Binding-site contacts:
Ligand atom O16 contacts residue TYR307 of chain 1.A at 4.2 Å.
Ligand atom C43 contacts residue TRP78 of chain 3.A at 4.0 Å (hydrophobic).
Ligand atom C34 contacts residue CYS100 of chain 3.A at 4.3 Å (hydrophobic).
Ligand atom C31 contacts residue CYS100 of chain 3.A at 4.4 Å (hydrophobic).
Ligand atom C34 contacts residue TYR307 of chain 1.A at 4.2 Å (hydrophobic).
Ligand atom C22 contacts residue TYR307 of chain 1.A at 4.0 Å (hydrophobic).
Ligand atom C40 contacts residue CYS100 of chain 3.A at 4.3 Å (hydrophobic).
Ligand atom C43 contacts residue PHE77 of chain 3.A at 4.4 Å (hydrophobic).
Ligand atom O16 contacts residue LYS102 of chain 3.A at 4.4 Å.
Ligand atom C25 contacts residue TYR307 of chain 1.A at 4.5 Å (hydrophobic).
Ligand atom C40 contacts residue PHE77 of chain 3.A at 4.4 Å (hydrophobic).
Ligand atom C37 contacts residue CYS100 of chain 3.A at 3.7 Å (hydrophobic).
Ligand atom C18 contacts residue TYR307 of chain 1.A at 4.4 Å (hydrophobic).
Ligand atom C28 contacts residue TYR307 of chain 1.A at 4.2 Å (hydrophobic).
Ligand atom C19 contacts residue TYR307 of chain 1.A at 4.4 Å (hydrophobic).

Sequence of chain 3.A:
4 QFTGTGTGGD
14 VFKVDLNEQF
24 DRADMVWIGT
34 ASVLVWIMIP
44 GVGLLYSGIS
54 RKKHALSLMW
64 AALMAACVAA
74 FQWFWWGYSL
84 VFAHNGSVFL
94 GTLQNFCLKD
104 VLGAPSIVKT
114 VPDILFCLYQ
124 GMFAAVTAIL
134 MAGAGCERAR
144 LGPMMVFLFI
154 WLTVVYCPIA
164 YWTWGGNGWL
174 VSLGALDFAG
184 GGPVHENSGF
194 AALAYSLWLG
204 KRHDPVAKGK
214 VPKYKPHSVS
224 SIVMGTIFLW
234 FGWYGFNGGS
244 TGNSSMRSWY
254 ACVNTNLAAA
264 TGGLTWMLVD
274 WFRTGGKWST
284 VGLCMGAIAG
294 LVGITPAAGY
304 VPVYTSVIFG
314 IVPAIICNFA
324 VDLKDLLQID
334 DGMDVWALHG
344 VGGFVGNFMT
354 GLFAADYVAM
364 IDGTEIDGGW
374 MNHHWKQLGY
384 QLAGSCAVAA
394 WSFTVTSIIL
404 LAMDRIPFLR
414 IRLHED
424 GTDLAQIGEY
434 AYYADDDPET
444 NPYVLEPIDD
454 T

A protein and the small-molecule ligand that binds it are described below.
Small molecule (SMILES): CCCCCCCCCCO[C@@H]1O[C@H](CO)[C@@H](O[C@H]2O[C@H](CO)[C@@H](O)[C@H](O)[C@H]2O)[C@H](O)[C@H]1O

Sequence of chain 1.A:
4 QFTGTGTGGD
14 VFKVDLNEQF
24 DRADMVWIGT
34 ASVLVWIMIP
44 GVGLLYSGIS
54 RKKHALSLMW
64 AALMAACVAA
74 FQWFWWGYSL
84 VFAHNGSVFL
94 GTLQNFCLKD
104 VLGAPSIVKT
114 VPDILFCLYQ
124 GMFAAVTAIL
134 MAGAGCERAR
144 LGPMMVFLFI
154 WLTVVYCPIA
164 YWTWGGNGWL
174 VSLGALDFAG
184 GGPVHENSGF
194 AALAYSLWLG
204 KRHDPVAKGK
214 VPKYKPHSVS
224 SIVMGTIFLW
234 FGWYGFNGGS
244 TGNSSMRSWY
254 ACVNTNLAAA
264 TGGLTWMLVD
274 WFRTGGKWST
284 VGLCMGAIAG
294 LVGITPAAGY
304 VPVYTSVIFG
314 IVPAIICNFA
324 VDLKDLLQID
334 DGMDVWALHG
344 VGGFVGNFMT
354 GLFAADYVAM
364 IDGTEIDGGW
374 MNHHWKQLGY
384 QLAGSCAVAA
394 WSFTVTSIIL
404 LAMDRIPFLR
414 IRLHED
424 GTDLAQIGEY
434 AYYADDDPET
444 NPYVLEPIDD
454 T